Sequence of chain 3.A:
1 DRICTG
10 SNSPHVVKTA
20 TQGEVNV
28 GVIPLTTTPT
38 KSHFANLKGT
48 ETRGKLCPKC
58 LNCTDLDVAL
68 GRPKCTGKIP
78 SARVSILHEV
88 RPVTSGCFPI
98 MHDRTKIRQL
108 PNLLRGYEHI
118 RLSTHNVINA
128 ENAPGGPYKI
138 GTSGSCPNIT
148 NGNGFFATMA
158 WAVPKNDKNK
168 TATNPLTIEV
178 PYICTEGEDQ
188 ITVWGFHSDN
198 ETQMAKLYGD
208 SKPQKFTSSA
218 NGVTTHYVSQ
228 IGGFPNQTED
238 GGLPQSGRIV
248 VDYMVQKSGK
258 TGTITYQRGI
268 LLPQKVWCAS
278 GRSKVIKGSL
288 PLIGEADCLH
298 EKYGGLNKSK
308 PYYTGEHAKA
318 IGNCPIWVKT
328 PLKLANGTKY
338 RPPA

This small molecule binds to this protein.
Small molecule (SMILES): CC(=O)N[C@@H]1[C@@H](O)[C@H](O)[C@@H](CO)O[C@H]1O

Binding-site contacts:
Ligand atom C2 contacts residue ASN233 of chain 3.A at 2.4 Å.
Ligand atom C1 contacts residue ASN233 of chain 3.A at 1.4 Å.
Ligand atom C7 contacts residue ASN233 of chain 3.A at 3.4 Å.
Ligand atom C4 contacts residue ASN233 of chain 3.A at 4.2 Å.
Ligand atom C8 contacts residue ASN233 of chain 3.A at 3.7 Å.
Ligand atom O7 contacts residue ASN233 of chain 3.A at 3.8 Å.
Ligand atom C5 contacts residue ASN233 of chain 3.A at 3.6 Å.
Ligand atom O5 contacts residue ASN233 of chain 3.A at 2.3 Å (h-bond).
Ligand atom C3 contacts residue ASN233 of chain 3.A at 3.8 Å.
Ligand atom N2 contacts residue ASN233 of chain 3.A at 2.9 Å (h-bond).